Sequence of chain 1.A:
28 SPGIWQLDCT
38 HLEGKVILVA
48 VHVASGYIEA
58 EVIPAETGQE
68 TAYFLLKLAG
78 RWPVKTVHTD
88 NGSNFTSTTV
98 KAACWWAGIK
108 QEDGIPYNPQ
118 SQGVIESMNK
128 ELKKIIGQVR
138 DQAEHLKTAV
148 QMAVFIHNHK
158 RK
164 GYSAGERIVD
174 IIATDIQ

Binding-site contacts:
Ligand atom C2 contacts residue GLU141 of chain 1.B at 3.6 Å.
Ligand atom O1 contacts residue THR145 of chain 1.B at 2.7 Å (h-bond).
Ligand atom O1 contacts residue HIS142 of chain 1.B at 2.9 Å (h-bond).
Ligand atom O7 contacts residue TYR70 of chain 1.A at 3.3 Å.
Ligand atom C8 contacts residue THR145 of chain 1.B at 3.5 Å.
Ligand atom O1 contacts residue GLU141 of chain 1.B at 3.3 Å (salt-bridge).
Ligand atom O2 contacts residue GLN66 of chain 1.A at 3.3 Å.
Ligand atom C3 contacts residue ALA140 of chain 1.B at 3.7 Å (hydrophobic).
Ligand atom C18 contacts residue MET149 of chain 1.B at 3.6 Å (hydrophobic).
Ligand atom C1 contacts residue ALA140 of chain 1.B at 3.5 Å (hydrophobic).
Ligand atom C23 contacts residue GLN66 of chain 1.A at 3.5 Å.
Ligand atom C14 contacts residue THR145 of chain 1.B at 3.5 Å.
Ligand atom C1 contacts residue GLN139 of chain 1.B at 3.5 Å.
Ligand atom C20 contacts residue MET149 of chain 1.B at 3.2 Å (hydrophobic).
Ligand atom C14 contacts residue GLU141 of chain 1.B at 3.4 Å.
Ligand atom C12 contacts residue GLN66 of chain 1.A at 3.6 Å.
Ligand atom N1 contacts residue GLN139 of chain 1.B at 2.9 Å (h-bond).
Ligand atom C13 contacts residue GLN139 of chain 1.B at 3.7 Å.
Ligand atom O2 contacts residue GLU67 of chain 1.A at 3.3 Å.
Ligand atom C16 contacts residue ALA100 of chain 1.A at 3.6 Å (hydrophobic).
Ligand atom O7 contacts residue GLN66 of chain 1.A at 3.4 Å.
Ligand atom C27 contacts residue TYR70 of chain 1.A at 3.8 Å (hydrophobic).
Ligand atom C3 contacts residue GLN139 of chain 1.B at 3.1 Å.
Ligand atom C7 contacts residue GLN139 of chain 1.B at 3.5 Å.
Ligand atom C6 contacts residue GLN66 of chain 1.A at 3.4 Å.
Ligand atom C26 contacts residue GLN66 of chain 1.A at 3.7 Å.
Ligand atom C21 contacts residue LYS144 of chain 1.B at 3.8 Å.
Ligand atom C21 contacts residue THR145 of chain 1.B at 3.2 Å.
Ligand atom C19 contacts residue ALA99 of chain 1.A at 3.7 Å (hydrophobic).
Ligand atom O1 contacts residue ALA140 of chain 1.B at 3.4 Å.
Ligand atom C27 contacts residue GLU67 of chain 1.A at 3.3 Å.
Ligand atom C15 contacts residue GLU67 of chain 1.A at 3.5 Å.
Ligand atom C29 contacts residue LYS144 of chain 1.B at 3.6 Å.
Ligand atom O6 contacts residue HIS142 of chain 1.B at 3.2 Å (h-bond).
Ligand atom C11 contacts residue GLN66 of chain 1.A at 3.4 Å.
Ligand atom O4 contacts residue GLU141 of chain 1.B at 2.8 Å (salt-bridge).
Ligand atom C1 contacts residue ASP138 of chain 1.B at 3.7 Å.
Ligand atom O6 contacts residue THR145 of chain 1.B at 2.9 Å (h-bond).
Ligand atom C12 contacts residue THR145 of chain 1.B at 3.1 Å.
Ligand atom C17 contacts residue ALA100 of chain 1.A at 3.7 Å (hydrophobic).

Sequence of chain 1.B:
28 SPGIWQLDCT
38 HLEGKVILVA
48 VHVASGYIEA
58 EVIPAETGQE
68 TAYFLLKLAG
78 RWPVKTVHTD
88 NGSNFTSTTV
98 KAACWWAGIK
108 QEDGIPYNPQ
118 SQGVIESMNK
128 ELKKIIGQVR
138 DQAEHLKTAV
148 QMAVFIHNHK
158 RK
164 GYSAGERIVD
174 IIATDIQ

The protein below binds the small molecule below.
Small molecule (SMILES): CN(Cc1ccccc1C(=O)NCc1ccccc1)Cc1ccc2c(c1C(=O)O)OC[C@H](CCC(=O)O)O2